Binding-site contacts:
Ligand atom O3 contacts residue LYS68 of chain 1.E at 3.1 Å (salt-bridge).
Ligand atom O4 contacts residue ASP94 of chain 1.E at 2.9 Å (salt-bridge).
Ligand atom C6 contacts residue ALA70 of chain 1.E at 3.2 Å (hydrophobic).
Ligand atom O4 contacts residue GLU40 of chain 1.E at 3.2 Å (salt-bridge).
Ligand atom O6 contacts residue TYR275 of chain 1.E at 2.9 Å.
Ligand atom O6 contacts residue LEU385 of chain 1.E at 3.7 Å.
Ligand atom O3 contacts residue GLY347 of chain 1.E at 2.9 Å.
Ligand atom C4 contacts residue ARG418 of chain 1.E at 3.7 Å.
Ligand atom O4 contacts residue ARG418 of chain 1.E at 2.8 Å (salt-bridge).
Ligand atom C2 contacts residue TRP273 of chain 1.E at 3.2 Å (hydrophobic).
Ligand atom C3 contacts residue GLN73 of chain 1.E at 3.7 Å.
Ligand atom O6 contacts residue GLU255 of chain 1.E at 3.5 Å (salt-bridge).
Ligand atom C6 contacts residue TYR275 of chain 1.E at 2.9 Å (hydrophobic).
Ligand atom C6 contacts residue GLY194 of chain 1.E at 3.4 Å.
Ligand atom O5 contacts residue TRP273 of chain 1.E at 2.8 Å.
Ligand atom O6 contacts residue ALA70 of chain 1.E at 2.8 Å.
Ligand atom O5 contacts residue GLU255 of chain 1.E at 3.0 Å (salt-bridge).
Ligand atom O2 contacts residue ALA70 of chain 1.E at 3.2 Å.
Ligand atom O4 contacts residue ASN39 of chain 1.E at 3.7 Å.
Ligand atom C1 contacts residue TRP273 of chain 1.E at 3.0 Å (hydrophobic).
Ligand atom C2 contacts residue GLU255 of chain 1.E at 3.7 Å.
Ligand atom C4 contacts residue VAL197 of chain 1.E at 4.0 Å (hydrophobic).
Ligand atom O3 contacts residue GLN73 of chain 1.E at 2.8 Å (h-bond).
Ligand atom C4 contacts residue ASN39 of chain 1.E at 3.4 Å.
Ligand atom C4 contacts residue TRP273 of chain 1.E at 3.8 Å (hydrophobic).
Ligand atom O2 contacts residue GLY348 of chain 1.E at 3.6 Å.
Ligand atom O3 contacts residue ASN39 of chain 1.E at 3.0 Å (h-bond).
Ligand atom C5 contacts residue TRP273 of chain 1.E at 3.9 Å (hydrophobic).
Ligand atom C5 contacts residue ASP94 of chain 1.E at 4.0 Å.
Ligand atom O6 contacts residue GLY194 of chain 1.E at 3.2 Å.
Ligand atom O3 contacts residue ARG418 of chain 1.E at 3.2 Å (salt-bridge).
Ligand atom C4 contacts residue ASP94 of chain 1.E at 3.7 Å.
Ligand atom O2 contacts residue ASN148 of chain 1.E at 3.2 Å (h-bond).
Ligand atom O6 contacts residue ASN148 of chain 1.E at 3.2 Å (h-bond).
Ligand atom O3 contacts residue ASP94 of chain 1.E at 3.1 Å (salt-bridge).
Ligand atom C3 contacts residue ASN39 of chain 1.E at 3.7 Å.
Ligand atom O3 contacts residue GLY348 of chain 1.E at 3.3 Å (h-bond).
Ligand atom C1 contacts residue GLU255 of chain 1.E at 3.1 Å.
Ligand atom O2 contacts residue GLN73 of chain 1.E at 3.8 Å.
Ligand atom C3 contacts residue ASP94 of chain 1.E at 3.4 Å.

Sequence of chain 1.E:
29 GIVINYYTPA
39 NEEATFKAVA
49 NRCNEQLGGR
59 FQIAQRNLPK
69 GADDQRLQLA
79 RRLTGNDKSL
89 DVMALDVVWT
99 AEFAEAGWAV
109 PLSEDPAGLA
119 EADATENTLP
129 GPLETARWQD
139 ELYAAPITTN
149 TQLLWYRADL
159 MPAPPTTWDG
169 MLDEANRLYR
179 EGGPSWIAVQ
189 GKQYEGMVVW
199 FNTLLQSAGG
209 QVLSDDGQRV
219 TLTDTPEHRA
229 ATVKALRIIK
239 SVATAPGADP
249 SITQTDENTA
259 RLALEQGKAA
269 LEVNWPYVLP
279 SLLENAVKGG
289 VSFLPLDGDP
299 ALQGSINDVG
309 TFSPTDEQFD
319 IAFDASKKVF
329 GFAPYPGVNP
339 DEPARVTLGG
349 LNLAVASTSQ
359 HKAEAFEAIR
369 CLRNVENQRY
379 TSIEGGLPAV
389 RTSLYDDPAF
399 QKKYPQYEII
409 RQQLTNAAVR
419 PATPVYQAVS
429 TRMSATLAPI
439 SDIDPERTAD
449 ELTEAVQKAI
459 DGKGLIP

This small molecule binds to this protein.
Small molecule (SMILES): OC[C@H]1O[C@H](O[C@H]2O[C@H](CO)[C@@H](O)[C@H](O)[C@H]2O)[C@H](O)[C@@H](O)[C@@H]1O